Binding-site contacts:
Ligand atom C6 contacts residue GLU193 of chain 1.A at 3.3 Å.
Ligand atom O2 contacts residue GLY141 of chain 1.A at 3.5 Å.
Ligand atom N3 contacts residue GLU193 of chain 1.A at 3.7 Å.
Ligand atom N8 contacts residue THR91 of chain 1.A at 3.0 Å (h-bond).
Ligand atom C2 contacts residue GLU193 of chain 1.A at 3.7 Å.
Ligand atom C8 contacts residue SER142 of chain 1.A at 3.4 Å.
Ligand atom O92 contacts residue SER142 of chain 1.A at 3.0 Å (h-bond).
Ligand atom O92 contacts residue TYR61 of chain 1.A at 3.6 Å.
Ligand atom O91 contacts residue ARG96 of chain 1.A at 2.8 Å (salt-bridge).
Ligand atom C9 contacts residue THR91 of chain 1.A at 3.6 Å.
Ligand atom C2 contacts residue THR143 of chain 1.A at 3.4 Å.
Ligand atom C5 contacts residue GLU193 of chain 1.A at 3.6 Å.
Ligand atom O2 contacts residue THR143 of chain 1.A at 2.9 Å (h-bond).
Ligand atom C4 contacts residue THR143 of chain 1.A at 3.7 Å.
Ligand atom O91 contacts residue PRO89 of chain 1.A at 3.8 Å.
Ligand atom O2 contacts residue SER142 of chain 1.A at 3.1 Å (h-bond).
Ligand atom C4 contacts residue GLU193 of chain 1.A at 3.6 Å.
Ligand atom N8 contacts residue PRO89 of chain 1.A at 2.8 Å (h-bond).
Ligand atom O4 contacts residue LEU192 of chain 1.A at 3.2 Å.
Ligand atom N8 contacts residue TYR220 of chain 1.A at 3.7 Å.
Ligand atom N3 contacts residue THR143 of chain 1.A at 2.8 Å (h-bond).
Ligand atom O4 contacts residue GLU193 of chain 1.A at 3.0 Å (salt-bridge).
Ligand atom C9 contacts residue TYR61 of chain 1.A at 3.7 Å (hydrophobic).
Ligand atom N8 contacts residue TYR61 of chain 1.A at 3.8 Å.
Ligand atom O92 contacts residue ARG96 of chain 1.A at 2.8 Å (salt-bridge).
Ligand atom O92 contacts residue GLY141 of chain 1.A at 3.4 Å.
Ligand atom C7 contacts residue TYR61 of chain 1.A at 3.6 Å (hydrophobic).
Ligand atom C9 contacts residue SER142 of chain 1.A at 3.5 Å.
Ligand atom O91 contacts residue LEU90 of chain 1.A at 3.6 Å.
Ligand atom N1 contacts residue GLU193 of chain 1.A at 3.6 Å (salt-bridge).
Ligand atom C9 contacts residue ARG96 of chain 1.A at 3.4 Å.
Ligand atom F5 contacts residue MET196 of chain 1.A at 3.1 Å.
Ligand atom N1 contacts residue LEU138 of chain 1.A at 3.6 Å.
Ligand atom C8 contacts residue THR91 of chain 1.A at 3.4 Å.
Ligand atom O91 contacts residue THR91 of chain 1.A at 2.8 Å (h-bond).
Ligand atom F5 contacts residue THR174 of chain 1.A at 3.3 Å.
Ligand atom O91 contacts residue TYR61 of chain 1.A at 3.6 Å.
Ligand atom C6 contacts residue LEU138 of chain 1.A at 3.7 Å (hydrophobic).
Ligand atom N8 contacts residue GLU193 of chain 1.A at 2.9 Å (salt-bridge).
Ligand atom C8 contacts residue GLU193 of chain 1.A at 3.4 Å.

This small molecule binds to this protein.
Small molecule (SMILES): N[C@@H](Cn1cc(F)c(=O)[nH]c1=O)C(=O)O

Sequence of chain 1.A:
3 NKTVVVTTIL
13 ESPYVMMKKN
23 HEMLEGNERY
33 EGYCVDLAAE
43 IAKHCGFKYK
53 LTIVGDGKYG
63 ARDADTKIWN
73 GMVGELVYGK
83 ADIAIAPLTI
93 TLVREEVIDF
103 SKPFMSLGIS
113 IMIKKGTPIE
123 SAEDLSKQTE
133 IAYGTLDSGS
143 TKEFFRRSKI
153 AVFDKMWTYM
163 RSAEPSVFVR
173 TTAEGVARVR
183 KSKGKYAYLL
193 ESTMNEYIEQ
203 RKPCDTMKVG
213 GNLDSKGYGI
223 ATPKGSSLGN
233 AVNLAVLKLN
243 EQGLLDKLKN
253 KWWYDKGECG